Sequence of chain 3.A:
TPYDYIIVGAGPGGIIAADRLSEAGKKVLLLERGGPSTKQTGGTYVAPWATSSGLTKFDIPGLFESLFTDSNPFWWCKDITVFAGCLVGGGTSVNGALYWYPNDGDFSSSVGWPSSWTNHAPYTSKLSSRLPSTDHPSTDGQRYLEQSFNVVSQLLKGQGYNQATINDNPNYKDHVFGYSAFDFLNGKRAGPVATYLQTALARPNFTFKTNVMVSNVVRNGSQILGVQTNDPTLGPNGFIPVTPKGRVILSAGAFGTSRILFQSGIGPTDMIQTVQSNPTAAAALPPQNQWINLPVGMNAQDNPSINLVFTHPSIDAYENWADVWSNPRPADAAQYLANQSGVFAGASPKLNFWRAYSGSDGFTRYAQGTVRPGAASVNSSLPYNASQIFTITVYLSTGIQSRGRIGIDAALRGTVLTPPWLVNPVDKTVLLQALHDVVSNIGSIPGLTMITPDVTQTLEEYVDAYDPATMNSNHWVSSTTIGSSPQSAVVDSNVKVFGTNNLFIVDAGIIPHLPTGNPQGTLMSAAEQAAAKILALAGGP

A protein and the small-molecule ligand that binds it are described below.
Small molecule (SMILES): CC(=O)N[C@@H]1[C@@H](O)[C@H](O)[C@@H](CO)O[C@H]1O

Binding-site contacts:
Ligand atom C5 contacts residue ASN390 of chain 3.A at 3.7 Å.
Ligand atom O6 contacts residue GLN393 of chain 3.A at 3.0 Å (h-bond).
Ligand atom C3 contacts residue ASN390 of chain 3.A at 3.8 Å.
Ligand atom C5 contacts residue GLN393 of chain 3.A at 4.0 Å.
Ligand atom C7 contacts residue ASN390 of chain 3.A at 3.6 Å.
Ligand atom C1 contacts residue GLN393 of chain 3.A at 3.9 Å.
Ligand atom C1 contacts residue SER392 of chain 3.A at 4.4 Å.
Ligand atom C4 contacts residue ASN390 of chain 3.A at 4.2 Å.
Ligand atom C1 contacts residue ASN390 of chain 3.A at 1.5 Å.
Ligand atom C2 contacts residue ASN390 of chain 3.A at 2.4 Å.
Ligand atom O5 contacts residue ASN390 of chain 3.A at 2.4 Å (h-bond).
Ligand atom O6 contacts residue PRO318 of chain 3.A at 2.7 Å (h-bond).
Ligand atom C6 contacts residue ILE320 of chain 3.A at 4.5 Å (hydrophobic).
Ligand atom C6 contacts residue GLN393 of chain 3.A at 3.9 Å.
Ligand atom C6 contacts residue PRO318 of chain 3.A at 3.6 Å (hydrophobic).
Ligand atom O7 contacts residue ASN390 of chain 3.A at 3.5 Å (h-bond).
Ligand atom O5 contacts residue SER392 of chain 3.A at 4.5 Å.
Ligand atom O5 contacts residue GLN393 of chain 3.A at 3.0 Å (h-bond).
Ligand atom N2 contacts residue ASN390 of chain 3.A at 2.9 Å (h-bond).